The protein below binds the small molecule below.
Small molecule (SMILES): CC(=O)N[C@@H]1[C@@H](O)[C@H](O)[C@@H](CO)O[C@H]1O

Sequence of chain 1.B:
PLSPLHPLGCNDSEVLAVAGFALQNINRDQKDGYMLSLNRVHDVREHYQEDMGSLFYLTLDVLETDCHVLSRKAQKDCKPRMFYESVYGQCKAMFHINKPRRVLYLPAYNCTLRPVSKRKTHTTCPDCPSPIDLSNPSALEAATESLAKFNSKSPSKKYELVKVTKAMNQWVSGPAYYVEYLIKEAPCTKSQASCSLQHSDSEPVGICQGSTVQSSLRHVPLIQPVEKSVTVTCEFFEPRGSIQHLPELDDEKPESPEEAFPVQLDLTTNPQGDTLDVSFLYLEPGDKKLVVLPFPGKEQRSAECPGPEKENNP

Binding-site contacts:
Ligand atom O5 contacts residue ASN40 of chain 1.B at 2.3 Å (h-bond).
Ligand atom C3 contacts residue ASN40 of chain 1.B at 3.8 Å.
Ligand atom C4 contacts residue ASN40 of chain 1.B at 4.2 Å.
Ligand atom C2 contacts residue ASN40 of chain 1.B at 2.4 Å.
Ligand atom C5 contacts residue ASN40 of chain 1.B at 3.7 Å.
Ligand atom O7 contacts residue ASN40 of chain 1.B at 3.7 Å.
Ligand atom C1 contacts residue ASN40 of chain 1.B at 1.4 Å.
Ligand atom C8 contacts residue PRO377 of chain 1.B at 4.5 Å (hydrophobic).
Ligand atom N2 contacts residue ASN40 of chain 1.B at 2.9 Å (h-bond).
Ligand atom C7 contacts residue ASN40 of chain 1.B at 3.5 Å.